A protein and the small-molecule ligand that binds it are described below.
Small molecule (SMILES): Nc1ncnc2c1ncn2[C@@H]1O[C@H](CO[P](=O)(O)O[P](=O)(O)NP(=O)(O)O)[C@@H](O)[C@H]1O

Sequence of chain 1.T:
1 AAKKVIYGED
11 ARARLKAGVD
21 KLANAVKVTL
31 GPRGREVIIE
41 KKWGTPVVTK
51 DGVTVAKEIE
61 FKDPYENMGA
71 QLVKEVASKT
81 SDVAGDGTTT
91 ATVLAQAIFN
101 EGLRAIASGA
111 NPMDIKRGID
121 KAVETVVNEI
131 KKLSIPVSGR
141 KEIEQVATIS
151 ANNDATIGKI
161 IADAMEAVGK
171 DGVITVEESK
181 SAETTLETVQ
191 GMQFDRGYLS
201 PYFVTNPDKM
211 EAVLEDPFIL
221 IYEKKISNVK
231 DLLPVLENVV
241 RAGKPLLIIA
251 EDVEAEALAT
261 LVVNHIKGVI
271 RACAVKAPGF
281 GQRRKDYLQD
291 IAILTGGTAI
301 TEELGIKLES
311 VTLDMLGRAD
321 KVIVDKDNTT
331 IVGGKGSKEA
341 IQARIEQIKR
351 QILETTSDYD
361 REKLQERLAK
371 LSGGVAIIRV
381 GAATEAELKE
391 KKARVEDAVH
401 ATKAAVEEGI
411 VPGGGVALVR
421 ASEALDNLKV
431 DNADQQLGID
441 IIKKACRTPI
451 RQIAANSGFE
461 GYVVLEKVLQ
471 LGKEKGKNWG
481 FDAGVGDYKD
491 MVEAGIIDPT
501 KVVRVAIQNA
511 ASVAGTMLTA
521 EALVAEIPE

Binding-site contacts:
Ligand atom O1G contacts residue ASP86 of chain 1.T at 2.8 Å (salt-bridge).
Ligand atom O3G contacts residue VAL53 of chain 1.T at 3.2 Å.
Ligand atom O1G contacts residue MG1 of chain 1.BB at 2.0 Å.
Ligand atom O3' contacts residue ASP498 of chain 1.T at 3.2 Å (salt-bridge).
Ligand atom O2B contacts residue THR89 of chain 1.T at 3.2 Å (h-bond).
Ligand atom O3G contacts residue ASP51 of chain 1.T at 2.9 Å (salt-bridge).
Ligand atom PA contacts residue MG1 of chain 1.BB at 3.4 Å.
Ligand atom O2G contacts residue THR88 of chain 1.T at 3.3 Å (h-bond).
Ligand atom O2G contacts residue VAL53 of chain 1.T at 3.3 Å.
Ligand atom N3B contacts residue MG1 of chain 1.BB at 3.7 Å.
Ligand atom C5 contacts residue ILE496 of chain 1.T at 3.6 Å (hydrophobic).
Ligand atom O2B contacts residue THR88 of chain 1.T at 3.7 Å.
Ligand atom C2 contacts residue ALA483 of chain 1.T at 3.6 Å (hydrophobic).
Ligand atom C3' contacts residue ASP498 of chain 1.T at 3.4 Å.
Ligand atom N3 contacts residue GLY414 of chain 1.T at 3.3 Å.
Ligand atom O4' contacts residue GLY31 of chain 1.T at 3.7 Å.
Ligand atom C4 contacts residue PRO32 of chain 1.T at 3.7 Å (hydrophobic).
Ligand atom O1B contacts residue ASP86 of chain 1.T at 3.3 Å (salt-bridge).
Ligand atom O2B contacts residue GLY87 of chain 1.T at 3.2 Å.
Ligand atom O2' contacts residue GLY414 of chain 1.T at 2.7 Å (h-bond).
Ligand atom N6 contacts residue ASP482 of chain 1.T at 3.1 Å (salt-bridge).
Ligand atom O2B contacts residue THR90 of chain 1.T at 2.7 Å (h-bond).
Ligand atom N1 contacts residue ALA483 of chain 1.T at 3.1 Å (h-bond).
Ligand atom O5' contacts residue GLY31 of chain 1.T at 3.5 Å (h-bond).
Ligand atom O1A contacts residue THR29 of chain 1.T at 3.6 Å (h-bond).
Ligand atom O1B contacts residue GLY87 of chain 1.T at 3.3 Å (h-bond).
Ligand atom O1B contacts residue MG1 of chain 1.BB at 2.4 Å.
Ligand atom O3A contacts residue LEU30 of chain 1.T at 3.4 Å.
Ligand atom C2' contacts residue ASP498 of chain 1.T at 3.4 Å.
Ligand atom C6 contacts residue PRO32 of chain 1.T at 3.5 Å (hydrophobic).
Ligand atom O1A contacts residue K1 of chain 1.CB at 3.0 Å.
Ligand atom O2A contacts residue MG1 of chain 1.BB at 2.1 Å.
Ligand atom O2' contacts residue GLY413 of chain 1.T at 3.4 Å.
Ligand atom N1 contacts residue ASP482 of chain 1.T at 3.4 Å (salt-bridge).
Ligand atom C5 contacts residue PRO32 of chain 1.T at 3.5 Å (hydrophobic).
Ligand atom PG contacts residue MG1 of chain 1.BB at 3.4 Å.
Ligand atom N3B contacts residue THR89 of chain 1.T at 3.2 Å (h-bond).
Ligand atom PB contacts residue MG1 of chain 1.BB at 3.4 Å.
Ligand atom O1A contacts residue GLY31 of chain 1.T at 3.5 Å (h-bond).
Ligand atom O2' contacts residue ASP498 of chain 1.T at 2.5 Å (salt-bridge).